The protein below binds the small molecule below.
Small molecule (SMILES): Nc1ncnc2c1ncn2[C@@H]1O[C@H](CO[P](=O)(O)OS(=O)(=O)O)[C@@H](O)[C@H]1O

Sequence of chain 1.A:
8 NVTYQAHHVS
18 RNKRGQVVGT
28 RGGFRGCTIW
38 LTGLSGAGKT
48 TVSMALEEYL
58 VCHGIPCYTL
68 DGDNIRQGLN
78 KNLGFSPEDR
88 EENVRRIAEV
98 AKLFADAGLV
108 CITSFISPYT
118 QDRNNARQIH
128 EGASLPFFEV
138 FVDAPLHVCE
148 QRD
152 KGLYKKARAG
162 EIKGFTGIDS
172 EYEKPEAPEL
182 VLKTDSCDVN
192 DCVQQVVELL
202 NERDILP

Binding-site contacts:
Ligand atom O3B contacts residue GLY43 of chain 1.A at 2.8 Å (h-bond).
Ligand atom N7 contacts residue ARG149 of chain 1.A at 3.7 Å.
Ligand atom N6 contacts residue VAL190 of chain 1.A at 3.6 Å.
Ligand atom O1A contacts residue GLY45 of chain 1.A at 3.4 Å.
Ligand atom N6 contacts residue THR185 of chain 1.A at 3.5 Å (h-bond).
Ligand atom N6 contacts residue CYS188 of chain 1.A at 2.9 Å (h-bond).
Ligand atom C6 contacts residue THR185 of chain 1.A at 3.7 Å.
Ligand atom O1B contacts residue ALA44 of chain 1.A at 3.3 Å (h-bond).
Ligand atom O1B contacts residue LYS46 of chain 1.A at 2.8 Å (salt-bridge).
Ligand atom SB contacts residue GLY43 of chain 1.A at 3.6 Å.
Ligand atom O5' contacts residue THR48 of chain 1.A at 3.8 Å.
Ligand atom C3' contacts residue THR48 of chain 1.A at 3.8 Å.
Ligand atom O3A contacts residue GLY45 of chain 1.A at 3.0 Å (h-bond).
Ligand atom O1A contacts residue THR47 of chain 1.A at 3.5 Å (h-bond).
Ligand atom N6 contacts residue ASP189 of chain 1.A at 3.7 Å.
Ligand atom N1 contacts residue THR185 of chain 1.A at 3.6 Å.
Ligand atom O2B contacts residue THR47 of chain 1.A at 2.9 Å (h-bond).
Ligand atom O3A contacts residue GLY43 of chain 1.A at 3.5 Å.
Ligand atom O3A contacts residue LYS46 of chain 1.A at 3.7 Å.
Ligand atom C4 contacts residue ARG149 of chain 1.A at 3.8 Å.
Ligand atom O1B contacts residue GLY45 of chain 1.A at 3.0 Å (h-bond).
Ligand atom O4' contacts residue ARG149 of chain 1.A at 3.1 Å (salt-bridge).
Ligand atom SB contacts residue GLY45 of chain 1.A at 3.7 Å.
Ligand atom C5' contacts residue THR48 of chain 1.A at 3.4 Å.
Ligand atom O1A contacts residue LYS46 of chain 1.A at 3.7 Å.
Ligand atom PA contacts residue THR48 of chain 1.A at 3.6 Å.
Ligand atom N3 contacts residue GLY45 of chain 1.A at 3.8 Å.
Ligand atom C8 contacts residue ARG149 of chain 1.A at 3.5 Å.
Ligand atom O1B contacts residue GLY43 of chain 1.A at 3.8 Å.
Ligand atom O2B contacts residue LYS46 of chain 1.A at 3.5 Å (salt-bridge).
Ligand atom C5' contacts residue GLY45 of chain 1.A at 3.6 Å.
Ligand atom O1B contacts residue LEU41 of chain 1.A at 3.7 Å.
Ligand atom C6 contacts residue VAL190 of chain 1.A at 3.6 Å (hydrophobic).
Ligand atom O3B contacts residue LYS46 of chain 1.A at 3.8 Å.
Ligand atom N9 contacts residue ARG149 of chain 1.A at 3.6 Å.
Ligand atom O3A contacts residue ALA44 of chain 1.A at 3.6 Å (h-bond).
Ligand atom O1A contacts residue THR48 of chain 1.A at 2.5 Å (h-bond).
Ligand atom C2 contacts residue GLY45 of chain 1.A at 3.4 Å.
Ligand atom SB contacts residue LYS46 of chain 1.A at 3.5 Å (salt-bridge).
Ligand atom C2 contacts residue THR48 of chain 1.A at 3.7 Å.